Binding-site contacts:
Ligand atom C5 contacts residue ASN614 of chain 1.B at 3.7 Å.
Ligand atom N2 contacts residue ASN614 of chain 1.B at 3.0 Å (h-bond).
Ligand atom O5 contacts residue ASN614 of chain 1.B at 2.3 Å (h-bond).
Ligand atom C8 contacts residue ASN614 of chain 1.B at 4.5 Å.
Ligand atom O5 contacts residue GLU617 of chain 1.B at 4.4 Å.
Ligand atom O6 contacts residue THR616 of chain 1.B at 2.8 Å (h-bond).
Ligand atom O5 contacts residue THR616 of chain 1.B at 3.0 Å (h-bond).
Ligand atom C5 contacts residue THR616 of chain 1.B at 3.7 Å.
Ligand atom C4 contacts residue ASN614 of chain 1.B at 4.2 Å.
Ligand atom C3 contacts residue ASN614 of chain 1.B at 3.8 Å.
Ligand atom C2 contacts residue ASN614 of chain 1.B at 2.5 Å.
Ligand atom C1 contacts residue ASN614 of chain 1.B at 1.4 Å.
Ligand atom C6 contacts residue THR616 of chain 1.B at 3.8 Å.
Ligand atom C7 contacts residue ASN614 of chain 1.B at 3.3 Å.
Ligand atom O7 contacts residue ASN614 of chain 1.B at 3.1 Å (h-bond).
Ligand atom O6 contacts residue GLU617 of chain 1.B at 3.5 Å (salt-bridge).
Ligand atom C1 contacts residue THR616 of chain 1.B at 3.7 Å.

Sequence of chain 1.B:
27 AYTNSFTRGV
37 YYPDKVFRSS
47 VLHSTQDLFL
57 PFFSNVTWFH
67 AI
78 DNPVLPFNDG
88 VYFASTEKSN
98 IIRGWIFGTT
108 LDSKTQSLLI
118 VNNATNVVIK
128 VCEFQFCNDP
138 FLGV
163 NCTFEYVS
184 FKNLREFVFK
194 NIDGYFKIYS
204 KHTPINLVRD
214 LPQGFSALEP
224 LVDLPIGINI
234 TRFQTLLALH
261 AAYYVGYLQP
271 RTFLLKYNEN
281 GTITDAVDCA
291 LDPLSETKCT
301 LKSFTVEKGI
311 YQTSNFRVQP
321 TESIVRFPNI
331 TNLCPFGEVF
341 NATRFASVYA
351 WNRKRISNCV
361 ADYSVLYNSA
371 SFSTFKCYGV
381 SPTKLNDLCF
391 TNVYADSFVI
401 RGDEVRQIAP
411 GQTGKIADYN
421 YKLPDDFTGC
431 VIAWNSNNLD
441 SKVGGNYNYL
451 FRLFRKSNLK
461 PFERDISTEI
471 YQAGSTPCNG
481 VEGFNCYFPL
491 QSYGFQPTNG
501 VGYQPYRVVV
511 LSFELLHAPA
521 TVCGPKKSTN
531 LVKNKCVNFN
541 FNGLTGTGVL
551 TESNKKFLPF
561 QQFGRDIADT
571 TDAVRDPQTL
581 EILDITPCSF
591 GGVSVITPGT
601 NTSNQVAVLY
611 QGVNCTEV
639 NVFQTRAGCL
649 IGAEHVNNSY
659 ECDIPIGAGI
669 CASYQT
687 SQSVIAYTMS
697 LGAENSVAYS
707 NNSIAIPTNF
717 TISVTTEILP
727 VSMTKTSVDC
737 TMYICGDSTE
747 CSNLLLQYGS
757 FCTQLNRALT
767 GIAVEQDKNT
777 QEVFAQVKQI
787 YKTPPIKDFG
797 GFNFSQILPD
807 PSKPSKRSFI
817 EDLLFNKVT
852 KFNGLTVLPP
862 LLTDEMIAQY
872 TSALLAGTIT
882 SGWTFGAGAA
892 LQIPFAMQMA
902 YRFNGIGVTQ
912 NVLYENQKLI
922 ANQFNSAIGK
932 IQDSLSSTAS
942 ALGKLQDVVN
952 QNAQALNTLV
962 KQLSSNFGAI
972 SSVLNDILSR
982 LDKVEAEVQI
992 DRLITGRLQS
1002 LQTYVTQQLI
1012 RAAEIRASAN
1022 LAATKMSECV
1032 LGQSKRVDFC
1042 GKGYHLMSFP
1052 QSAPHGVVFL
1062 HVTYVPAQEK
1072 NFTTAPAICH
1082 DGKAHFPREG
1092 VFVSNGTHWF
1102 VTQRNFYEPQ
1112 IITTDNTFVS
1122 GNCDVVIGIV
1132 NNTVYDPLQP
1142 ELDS

A protein and the small-molecule ligand that binds it are described below.
Small molecule (SMILES): CC(=O)N[C@@H]1[C@@H](O)[C@H](O)[C@@H](CO)O[C@H]1O